Binding-site contacts:
Ligand atom C2' contacts residue ASP17 of chain 1.A at 3.0 Å.
Ligand atom C7 contacts residue ASP43 of chain 1.A at 3.5 Å.
Ligand atom O3' contacts residue CA1 of chain 1.E at 2.6 Å.
Ligand atom C6 contacts residue TRP86 of chain 1.A at 3.4 Å (hydrophobic).
Ligand atom C5 contacts residue TRP86 of chain 1.A at 3.3 Å (hydrophobic).
Ligand atom C2' contacts residue ASP264 of chain 1.A at 3.6 Å.
Ligand atom C2 contacts residue ASP43 of chain 1.A at 3.7 Å.
Ligand atom O5' contacts residue GLU187 of chain 1.A at 2.5 Å (salt-bridge).
Ligand atom C2' contacts residue TRP263 of chain 1.A at 3.5 Å (hydrophobic).
Ligand atom O2' contacts residue ASP264 of chain 1.A at 2.7 Å (salt-bridge).
Ligand atom O6 contacts residue ARG255 of chain 1.A at 2.5 Å (salt-bridge).
Ligand atom C8 contacts residue ASN176 of chain 1.A at 3.4 Å.
Ligand atom C1' contacts residue ASP43 of chain 1.A at 3.4 Å.
Ligand atom O3' contacts residue ASN189 of chain 1.A at 3.2 Å (h-bond).
Ligand atom C4' contacts residue ASN189 of chain 1.A at 3.6 Å.
Ligand atom S7 contacts residue TRP263 of chain 1.A at 3.7 Å.
Ligand atom C7 contacts residue PHE82 of chain 1.A at 3.4 Å (hydrophobic).
Ligand atom N1 contacts residue TRP86 of chain 1.A at 3.4 Å.
Ligand atom C3' contacts residue ASP264 of chain 1.A at 3.2 Å.
Ligand atom C5' contacts residue GLU187 of chain 1.A at 3.5 Å.
Ligand atom O3' contacts residue ASP264 of chain 1.A at 2.5 Å (salt-bridge).
Ligand atom N3 contacts residue TRP86 of chain 1.A at 3.4 Å.
Ligand atom C9 contacts residue TRP86 of chain 1.A at 3.7 Å (hydrophobic).
Ligand atom C6 contacts residue ARG255 of chain 1.A at 3.6 Å.
Ligand atom S7 contacts residue TRP86 of chain 1.A at 3.5 Å.
Ligand atom C3' contacts residue CA1 of chain 1.E at 3.6 Å.
Ligand atom S7 contacts residue ASN176 of chain 1.A at 3.6 Å.
Ligand atom O2' contacts residue ASP18 of chain 1.A at 3.1 Å (salt-bridge).
Ligand atom C2' contacts residue CA1 of chain 1.E at 3.6 Å.
Ligand atom N4' contacts residue ASP43 of chain 1.A at 3.5 Å (salt-bridge).
Ligand atom O2' contacts residue ASP17 of chain 1.A at 2.5 Å (salt-bridge).
Ligand atom O6 contacts residue TRP86 of chain 1.A at 3.4 Å.
Ligand atom O3' contacts residue THR140 of chain 1.A at 3.0 Å (h-bond).
Ligand atom C4 contacts residue TRP86 of chain 1.A at 3.4 Å (hydrophobic).
Ligand atom O2' contacts residue CA1 of chain 1.E at 2.5 Å.
Ligand atom C3' contacts residue ASP17 of chain 1.A at 3.5 Å.
Ligand atom C5 contacts residue TRP263 of chain 1.A at 3.6 Å (hydrophobic).
Ligand atom C2 contacts residue TRP86 of chain 1.A at 3.5 Å (hydrophobic).
Ligand atom N3 contacts residue ASP43 of chain 1.A at 2.9 Å (salt-bridge).
Ligand atom O5' contacts residue ASN176 of chain 1.A at 3.4 Å (h-bond).

Sequence of chain 1.A:
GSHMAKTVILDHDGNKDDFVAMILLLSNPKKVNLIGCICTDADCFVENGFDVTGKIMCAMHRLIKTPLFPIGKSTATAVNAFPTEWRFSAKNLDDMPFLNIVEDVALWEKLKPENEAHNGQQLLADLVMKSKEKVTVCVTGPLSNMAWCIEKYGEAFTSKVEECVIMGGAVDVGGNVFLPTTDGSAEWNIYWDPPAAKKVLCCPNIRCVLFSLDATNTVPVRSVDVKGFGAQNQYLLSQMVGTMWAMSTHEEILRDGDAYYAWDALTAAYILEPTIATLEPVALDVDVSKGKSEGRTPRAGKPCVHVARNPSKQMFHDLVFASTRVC

This protein binds this small molecule.
Small molecule (SMILES): OC[C@@H]1[C@@H](O)[C@@H](O)CN1Cc1csc2c(O)ncnc12